Sequence of chain 1.A:
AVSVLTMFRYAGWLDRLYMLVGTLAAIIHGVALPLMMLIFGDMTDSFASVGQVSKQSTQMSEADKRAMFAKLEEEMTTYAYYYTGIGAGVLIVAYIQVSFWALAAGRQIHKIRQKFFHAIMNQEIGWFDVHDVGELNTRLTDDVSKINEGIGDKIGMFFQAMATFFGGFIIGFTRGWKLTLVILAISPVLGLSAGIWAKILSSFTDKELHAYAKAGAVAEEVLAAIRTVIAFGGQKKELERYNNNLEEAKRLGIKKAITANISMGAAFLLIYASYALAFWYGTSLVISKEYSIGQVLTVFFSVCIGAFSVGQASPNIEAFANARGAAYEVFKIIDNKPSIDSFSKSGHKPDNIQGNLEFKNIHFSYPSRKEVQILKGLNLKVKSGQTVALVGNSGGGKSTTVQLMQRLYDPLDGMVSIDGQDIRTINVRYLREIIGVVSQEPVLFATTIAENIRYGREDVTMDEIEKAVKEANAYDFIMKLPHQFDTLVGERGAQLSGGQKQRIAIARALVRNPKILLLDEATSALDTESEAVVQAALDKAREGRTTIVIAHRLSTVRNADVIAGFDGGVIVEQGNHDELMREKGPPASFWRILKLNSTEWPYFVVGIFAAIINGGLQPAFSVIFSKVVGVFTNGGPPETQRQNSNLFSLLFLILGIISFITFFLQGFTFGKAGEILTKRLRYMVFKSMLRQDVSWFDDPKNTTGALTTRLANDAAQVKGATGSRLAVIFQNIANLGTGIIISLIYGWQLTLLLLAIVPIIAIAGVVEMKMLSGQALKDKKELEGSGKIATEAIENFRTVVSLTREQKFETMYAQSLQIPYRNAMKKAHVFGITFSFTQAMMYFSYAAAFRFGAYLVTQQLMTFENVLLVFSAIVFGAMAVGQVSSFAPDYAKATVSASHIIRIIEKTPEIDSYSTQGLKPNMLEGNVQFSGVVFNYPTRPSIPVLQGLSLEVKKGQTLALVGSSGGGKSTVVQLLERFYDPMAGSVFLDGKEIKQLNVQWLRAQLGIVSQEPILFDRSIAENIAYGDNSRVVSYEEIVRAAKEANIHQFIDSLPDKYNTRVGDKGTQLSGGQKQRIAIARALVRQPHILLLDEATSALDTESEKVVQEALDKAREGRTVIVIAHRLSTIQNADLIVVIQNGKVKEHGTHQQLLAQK

Binding-site contacts:
Ligand atom CAA contacts residue GLY840 of chain 1.A at 4.2 Å.
Ligand atom OAW contacts residue ASN835 of chain 1.A at 3.8 Å.
Ligand atom CAQ contacts residue LEU839 of chain 1.A at 4.5 Å (hydrophobic).
Ligand atom CBD contacts residue LEU839 of chain 1.A at 3.9 Å (hydrophobic).
Ligand atom CAE contacts residue ILE836 of chain 1.A at 4.3 Å (hydrophobic).
Ligand atom CAL contacts residue ASN835 of chain 1.A at 4.3 Å.
Ligand atom CAS contacts residue ILE836 of chain 1.A at 3.4 Å (hydrophobic).
Ligand atom CAE contacts residue GLY840 of chain 1.A at 3.5 Å.
Ligand atom CAB contacts residue ILE844 of chain 1.A at 4.5 Å (hydrophobic).
Ligand atom CAK contacts residue LEU839 of chain 1.A at 3.7 Å (hydrophobic).
Ligand atom CAD contacts residue ILE836 of chain 1.A at 4.0 Å (hydrophobic).
Ligand atom CBA contacts residue ILE844 of chain 1.A at 4.2 Å (hydrophobic).
Ligand atom OAH contacts residue ARG828 of chain 1.A at 3.4 Å (salt-bridge).
Ligand atom CAD contacts residue LEU839 of chain 1.A at 4.2 Å (hydrophobic).
Ligand atom CAQ contacts residue ILE843 of chain 1.A at 4.4 Å (hydrophobic).
Ligand atom CAB contacts residue LEU847 of chain 1.A at 3.5 Å (hydrophobic).
Ligand atom CAD contacts residue ASN835 of chain 1.A at 3.7 Å.
Ligand atom CBA contacts residue LEU847 of chain 1.A at 3.9 Å (hydrophobic).
Ligand atom CAR contacts residue ASN835 of chain 1.A at 4.4 Å.
Ligand atom OAW contacts residue VAL984 of chain 1.A at 4.2 Å.
Ligand atom CAE contacts residue LEU839 of chain 1.A at 4.1 Å (hydrophobic).
Ligand atom OAF contacts residue ARG828 of chain 1.A at 3.0 Å (salt-bridge).
Ligand atom CAL contacts residue ARG828 of chain 1.A at 3.8 Å.
Ligand atom CAN contacts residue LEU847 of chain 1.A at 4.5 Å (hydrophobic).
Ligand atom CAY contacts residue ASN835 of chain 1.A at 4.3 Å.
Ligand atom CAI contacts residue LEU839 of chain 1.A at 4.3 Å (hydrophobic).
Ligand atom CAA contacts residue ILE844 of chain 1.A at 3.8 Å (hydrophobic).
Ligand atom CAU contacts residue ILE836 of chain 1.A at 3.8 Å (hydrophobic).
Ligand atom CAR contacts residue ILE832 of chain 1.A at 4.1 Å (hydrophobic).
Ligand atom CAY contacts residue VAL984 of chain 1.A at 3.9 Å (hydrophobic).
Ligand atom CAL contacts residue SER988 of chain 1.A at 3.8 Å.
Ligand atom OAG contacts residue VAL984 of chain 1.A at 3.3 Å.
Ligand atom CAX contacts residue ARG828 of chain 1.A at 3.1 Å.

The protein below binds the small molecule below.
Small molecule (SMILES): CC(C)CCC[C@@H](C)[C@H]1CC[C@H]2[C@@H]3CC=C4C[C@@H](OC(=O)CCC(=O)O)CC[C@]4(C)[C@H]3CC[C@]12C